This small molecule binds to this protein.
Small molecule (SMILES): CCn1c(-c2nonc2N)nc2c(C#CC(C)(C)O)ncc(OC[C@H]3CCCNC3)c21

Binding-site contacts:
Ligand atom N4 contacts residue MET137 of chain 1.B at 3.4 Å.
Ligand atom N5 contacts residue GLU85 of chain 1.B at 3.6 Å.
Ligand atom N6 contacts residue MET84 of chain 1.B at 3.4 Å (h-bond).
Ligand atom C7 contacts residue MET84 of chain 1.B at 3.6 Å (hydrophobic).
Ligand atom C6 contacts residue PHE82 of chain 1.B at 3.7 Å (hydrophobic).
Ligand atom C8 contacts residue ASP148 of chain 1.B at 3.5 Å.
Ligand atom O1 contacts residue ASP148 of chain 1.B at 3.4 Å (salt-bridge).
Ligand atom N1 contacts residue LYS36 of chain 1.B at 3.2 Å (salt-bridge).
Ligand atom C19 contacts residue GLU91 of chain 1.B at 3.4 Å.
Ligand atom C4 contacts residue ASP148 of chain 1.B at 3.4 Å.
Ligand atom C17 contacts residue ALA34 of chain 1.B at 3.7 Å (hydrophobic).
Ligand atom N7 contacts residue GLU134 of chain 1.B at 2.8 Å (salt-bridge).
Ligand atom O3 contacts residue TYR86 of chain 1.B at 3.6 Å.
Ligand atom N6 contacts residue GLU85 of chain 1.B at 3.2 Å (salt-bridge).
Ligand atom C11 contacts residue GLU134 of chain 1.B at 3.4 Å.
Ligand atom C5 contacts residue GLU55 of chain 1.B at 3.5 Å.
Ligand atom O3 contacts residue LEU13 of chain 1.B at 3.7 Å.
Ligand atom C16 contacts residue MET137 of chain 1.B at 3.4 Å (hydrophobic).
Ligand atom N1 contacts residue ASP148 of chain 1.B at 3.4 Å.
Ligand atom C6 contacts residue GLU55 of chain 1.B at 3.5 Å.
Ligand atom C14 contacts residue VAL21 of chain 1.B at 3.4 Å (hydrophobic).
Ligand atom N5 contacts residue TYR86 of chain 1.B at 3.6 Å.
Ligand atom N7 contacts residue GLU91 of chain 1.B at 2.6 Å (salt-bridge).
Ligand atom C18 contacts residue GLU91 of chain 1.B at 3.0 Å.
Ligand atom C6 contacts residue LEU59 of chain 1.B at 3.6 Å (hydrophobic).
Ligand atom O3 contacts residue PHE294 of chain 1.B at 3.4 Å.
Ligand atom N5 contacts residue ALA87 of chain 1.B at 2.9 Å (h-bond).
Ligand atom C19 contacts residue GLU134 of chain 1.B at 3.6 Å.
Ligand atom O3 contacts residue MET137 of chain 1.B at 3.5 Å.
Ligand atom C3 contacts residue ASP148 of chain 1.B at 3.4 Å.
Ligand atom N4 contacts residue PHE294 of chain 1.B at 3.6 Å.
Ligand atom C3 contacts residue MET84 of chain 1.B at 3.5 Å (hydrophobic).
Ligand atom C4 contacts residue MET84 of chain 1.B at 3.4 Å (hydrophobic).
Ligand atom C18 contacts residue GLU134 of chain 1.B at 3.1 Å.
Ligand atom O1 contacts residue LEU59 of chain 1.B at 3.7 Å.
Ligand atom N5 contacts residue ALA34 of chain 1.B at 3.7 Å.
Ligand atom O1 contacts residue PHE149 of chain 1.B at 3.1 Å (h-bond).
Ligand atom N3 contacts residue MET84 of chain 1.B at 3.5 Å (h-bond).
Ligand atom O1 contacts residue GLU55 of chain 1.B at 2.7 Å (salt-bridge).
Ligand atom O3 contacts residue ALA87 of chain 1.B at 3.7 Å.

Sequence of chain 1.B:
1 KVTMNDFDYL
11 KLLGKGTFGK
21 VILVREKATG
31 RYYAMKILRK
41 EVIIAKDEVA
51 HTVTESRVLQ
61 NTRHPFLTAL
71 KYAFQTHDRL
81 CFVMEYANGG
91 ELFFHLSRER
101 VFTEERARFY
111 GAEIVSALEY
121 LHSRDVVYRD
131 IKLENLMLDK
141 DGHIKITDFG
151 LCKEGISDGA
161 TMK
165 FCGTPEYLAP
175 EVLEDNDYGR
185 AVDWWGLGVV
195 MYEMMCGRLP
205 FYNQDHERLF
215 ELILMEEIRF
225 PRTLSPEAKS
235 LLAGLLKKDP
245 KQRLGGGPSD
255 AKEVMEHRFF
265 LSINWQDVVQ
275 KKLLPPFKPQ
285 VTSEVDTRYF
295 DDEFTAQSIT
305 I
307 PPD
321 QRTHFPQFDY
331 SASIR